Binding-site contacts:
Ligand atom ND2 contacts residue ASN78 of chain 1.A at 3.2 Å (h-bond).
Ligand atom N contacts residue ASN78 of chain 1.A at 2.8 Å (h-bond).
Ligand atom CA contacts residue ASN78 of chain 1.A at 3.1 Å.
Ligand atom O contacts residue LYS67 of chain 1.A at 2.9 Å (salt-bridge).
Ligand atom CE1 contacts residue TYR8 of chain 1.A at 3.4 Å (hydrophobic).
Ligand atom OH contacts residue HIS71 of chain 1.A at 2.6 Å.
Ligand atom N contacts residue TYR160 of chain 1.A at 3.5 Å (h-bond).
Ligand atom OD1 contacts residue GLU77 of chain 1.A at 3.5 Å (salt-bridge).
Ligand atom ND2 contacts residue GLU77 of chain 1.A at 3.0 Å (salt-bridge).
Ligand atom O contacts residue TYR160 of chain 1.A at 2.8 Å (h-bond).
Ligand atom CD1 contacts residue TYR8 of chain 1.A at 3.5 Å (hydrophobic).
Ligand atom N contacts residue GLU64 of chain 1.A at 2.8 Å (salt-bridge).
Ligand atom O contacts residue THR144 of chain 1.A at 2.8 Å (h-bond).
Ligand atom OXT contacts residue LYS147 of chain 1.A at 2.7 Å (salt-bridge).
Ligand atom CG2 contacts residue HIS71 of chain 1.A at 3.5 Å.
Ligand atom O contacts residue ASN78 of chain 1.A at 3.2 Å (h-bond).
Ligand atom CG2 contacts residue TYR117 of chain 1.A at 3.5 Å (hydrophobic).
Ligand atom O contacts residue GLN157 of chain 1.A at 2.9 Å (h-bond).
Ligand atom CB contacts residue THR144 of chain 1.A at 3.5 Å.
Ligand atom CA contacts residue THR144 of chain 1.A at 3.5 Å.
Ligand atom CG1 contacts residue TYR117 of chain 1.A at 3.5 Å (hydrophobic).
Ligand atom CA contacts residue TYR172 of chain 1.A at 3.5 Å (hydrophobic).
Ligand atom C contacts residue TYR85 of chain 1.A at 3.3 Å (hydrophobic).
Ligand atom CZ contacts residue HIS71 of chain 1.A at 3.4 Å.
Ligand atom N contacts residue LYS67 of chain 1.A at 3.4 Å (salt-bridge).
Ligand atom CE2 contacts residue GLN157 of chain 1.A at 3.4 Å.
Ligand atom CB contacts residue TYR117 of chain 1.A at 3.3 Å (hydrophobic).
Ligand atom O contacts residue HIS115 of chain 1.A at 3.4 Å (h-bond).
Ligand atom CE2 contacts residue HIS71 of chain 1.A at 3.4 Å.
Ligand atom N contacts residue PHE100 of chain 1.A at 3.4 Å.
Ligand atom CA contacts residue GLU64 of chain 1.A at 3.5 Å.
Ligand atom OXT contacts residue TYR85 of chain 1.A at 3.4 Å (h-bond).
Ligand atom N contacts residue TYR8 of chain 1.A at 3.0 Å (h-bond).
Ligand atom N contacts residue TYR172 of chain 1.A at 2.7 Å (h-bond).
Ligand atom CG contacts residue TYR172 of chain 1.A at 3.3 Å (hydrophobic).
Ligand atom O contacts residue TYR85 of chain 1.A at 2.5 Å (h-bond).
Ligand atom CB contacts residue GLU64 of chain 1.A at 3.4 Å.
Ligand atom O contacts residue TRP148 of chain 1.A at 2.9 Å (h-bond).
Ligand atom C contacts residue ASN78 of chain 1.A at 3.5 Å.
Ligand atom CA contacts residue TYR160 of chain 1.A at 3.4 Å (hydrophobic).

Sequence of chain 1.A:
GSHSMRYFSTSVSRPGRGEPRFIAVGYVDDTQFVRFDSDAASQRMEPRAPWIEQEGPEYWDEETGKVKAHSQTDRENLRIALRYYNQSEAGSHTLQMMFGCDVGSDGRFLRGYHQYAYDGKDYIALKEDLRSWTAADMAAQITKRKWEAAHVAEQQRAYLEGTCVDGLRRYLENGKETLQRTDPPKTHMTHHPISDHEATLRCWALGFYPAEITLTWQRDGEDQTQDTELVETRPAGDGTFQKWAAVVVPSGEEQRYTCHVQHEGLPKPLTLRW

The small molecule below binds the protein below.
Small molecule (SMILES): CC(C)[C@H](NC(=O)[C@H](Cc1ccccc1)NC(=O)CNC(=O)[C@H](Cc1ccc(O)cc1)NC(=O)[C@@H](N)CCCN=C(N)N)C(=O)N[C@@H](C)C(=O)N[C@@H](CC(N)=O)C(=O)N[C@@H](Cc1ccccc1)C(=O)O